This protein binds this small molecule.
Small molecule (SMILES): CC(=O)N[C@@H]1[C@@H](O)[C@H](O)[C@@H](CO)O[C@H]1O

Sequence of chain 2.A:
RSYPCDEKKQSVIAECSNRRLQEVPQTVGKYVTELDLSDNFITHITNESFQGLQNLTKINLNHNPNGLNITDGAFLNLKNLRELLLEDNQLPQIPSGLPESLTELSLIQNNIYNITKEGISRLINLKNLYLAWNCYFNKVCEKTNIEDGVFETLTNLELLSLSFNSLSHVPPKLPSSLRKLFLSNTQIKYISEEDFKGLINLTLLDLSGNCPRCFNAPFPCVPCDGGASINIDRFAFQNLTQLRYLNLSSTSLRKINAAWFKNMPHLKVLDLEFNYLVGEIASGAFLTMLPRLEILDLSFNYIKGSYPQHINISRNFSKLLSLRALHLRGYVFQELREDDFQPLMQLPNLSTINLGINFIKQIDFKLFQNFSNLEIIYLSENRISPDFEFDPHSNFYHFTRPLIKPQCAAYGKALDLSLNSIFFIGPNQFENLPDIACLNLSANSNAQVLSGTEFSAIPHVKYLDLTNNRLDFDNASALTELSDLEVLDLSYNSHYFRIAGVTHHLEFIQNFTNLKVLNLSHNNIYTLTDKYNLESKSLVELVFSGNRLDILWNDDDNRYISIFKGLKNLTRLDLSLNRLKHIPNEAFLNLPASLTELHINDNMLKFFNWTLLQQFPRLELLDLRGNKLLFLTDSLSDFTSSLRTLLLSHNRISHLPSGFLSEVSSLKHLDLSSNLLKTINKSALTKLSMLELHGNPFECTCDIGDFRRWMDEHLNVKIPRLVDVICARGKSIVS

Binding-site contacts:
Ligand atom O5 contacts residue ASN524 of chain 2.A at 2.3 Å (h-bond).
Ligand atom C4 contacts residue ASN524 of chain 2.A at 4.1 Å.
Ligand atom C7 contacts residue ASN524 of chain 2.A at 3.5 Å.
Ligand atom C1 contacts residue ASN524 of chain 2.A at 1.4 Å.
Ligand atom C6 contacts residue SER500 of chain 2.A at 4.2 Å.
Ligand atom C8 contacts residue ASN524 of chain 2.A at 4.3 Å.
Ligand atom N2 contacts residue SER526 of chain 2.A at 4.4 Å.
Ligand atom N2 contacts residue ASN524 of chain 2.A at 2.9 Å (h-bond).
Ligand atom C5 contacts residue ASN524 of chain 2.A at 3.6 Å.
Ligand atom O7 contacts residue ASN524 of chain 2.A at 3.8 Å.
Ligand atom C2 contacts residue ASN524 of chain 2.A at 2.4 Å.
Ligand atom C5 contacts residue SER500 of chain 2.A at 4.1 Å.
Ligand atom O5 contacts residue SER500 of chain 2.A at 3.3 Å.
Ligand atom C8 contacts residue ALA525 of chain 2.A at 4.1 Å (hydrophobic).
Ligand atom C3 contacts residue ASN524 of chain 2.A at 3.7 Å.
Ligand atom C1 contacts residue SER500 of chain 2.A at 3.8 Å.